Binding-site contacts:
Ligand atom O6 contacts residue ASN65 of chain 1.D at 4.4 Å.
Ligand atom C3 contacts residue ASN65 of chain 1.D at 3.9 Å.
Ligand atom O7 contacts residue GLN352 of chain 1.D at 4.2 Å.
Ligand atom C8 contacts residue GLN352 of chain 1.D at 3.4 Å.
Ligand atom C8 contacts residue ASN350 of chain 1.D at 4.1 Å.
Ligand atom C7 contacts residue GLN352 of chain 1.D at 3.8 Å.
Ligand atom C5 contacts residue ASN70 of chain 1.D at 4.5 Å.
Ligand atom C7 contacts residue ASN65 of chain 1.D at 3.6 Å.
Ligand atom C4 contacts residue ASN65 of chain 1.D at 4.3 Å.
Ligand atom C5 contacts residue ASN65 of chain 1.D at 3.6 Å.
Ligand atom O5 contacts residue ASN70 of chain 1.D at 4.0 Å.
Ligand atom C2 contacts residue ASN65 of chain 1.D at 2.5 Å.
Ligand atom N2 contacts residue GLN352 of chain 1.D at 4.3 Å.
Ligand atom C1 contacts residue ASN65 of chain 1.D at 1.4 Å.
Ligand atom C1 contacts residue ASN70 of chain 1.D at 3.9 Å.
Ligand atom O5 contacts residue ASN65 of chain 1.D at 2.3 Å (h-bond).
Ligand atom C1 contacts residue THR67 of chain 1.D at 4.5 Å.
Ligand atom N2 contacts residue ASN65 of chain 1.D at 2.8 Å (h-bond).
Ligand atom C8 contacts residue ASN65 of chain 1.D at 3.8 Å.

Sequence of chain 1.D:
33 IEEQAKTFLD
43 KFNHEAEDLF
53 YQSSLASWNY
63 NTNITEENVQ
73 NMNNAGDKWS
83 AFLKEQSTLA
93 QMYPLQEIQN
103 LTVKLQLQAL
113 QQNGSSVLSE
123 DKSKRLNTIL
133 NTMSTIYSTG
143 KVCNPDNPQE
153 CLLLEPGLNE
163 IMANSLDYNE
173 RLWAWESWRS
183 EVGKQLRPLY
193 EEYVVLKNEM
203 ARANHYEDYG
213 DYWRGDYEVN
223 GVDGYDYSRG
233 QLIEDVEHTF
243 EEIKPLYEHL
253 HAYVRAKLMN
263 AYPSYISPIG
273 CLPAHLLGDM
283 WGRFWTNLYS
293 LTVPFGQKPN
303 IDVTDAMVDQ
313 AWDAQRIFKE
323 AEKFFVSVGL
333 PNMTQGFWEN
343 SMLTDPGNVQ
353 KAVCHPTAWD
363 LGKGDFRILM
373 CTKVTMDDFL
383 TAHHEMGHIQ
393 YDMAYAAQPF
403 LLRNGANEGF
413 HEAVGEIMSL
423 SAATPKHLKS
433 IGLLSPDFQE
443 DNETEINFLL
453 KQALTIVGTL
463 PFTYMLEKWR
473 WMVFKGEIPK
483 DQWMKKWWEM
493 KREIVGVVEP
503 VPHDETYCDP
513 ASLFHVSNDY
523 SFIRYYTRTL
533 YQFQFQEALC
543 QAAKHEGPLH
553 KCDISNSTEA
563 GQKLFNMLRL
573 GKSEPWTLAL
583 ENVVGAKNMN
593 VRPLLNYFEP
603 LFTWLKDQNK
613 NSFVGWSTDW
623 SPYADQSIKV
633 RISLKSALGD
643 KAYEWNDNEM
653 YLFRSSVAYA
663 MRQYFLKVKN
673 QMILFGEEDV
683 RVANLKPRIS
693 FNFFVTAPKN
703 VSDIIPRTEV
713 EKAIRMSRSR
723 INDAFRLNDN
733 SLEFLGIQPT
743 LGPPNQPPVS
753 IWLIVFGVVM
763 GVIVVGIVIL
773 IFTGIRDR

A small-molecule ligand and the protein it binds are described below.
Small molecule (SMILES): CC(=O)N[C@H]1[C@H](O[C@H]2[C@H](O)[C@@H](NC(C)=O)CO[C@@H]2CO)O[C@H](CO)[C@@H](O)[C@@H]1O